Binding-site contacts:
Ligand atom C5 contacts residue ASN676 of chain 1.A at 3.8 Å.
Ligand atom C7 contacts residue ASN676 of chain 1.A at 3.3 Å.
Ligand atom C4 contacts residue ASN676 of chain 1.A at 4.3 Å.
Ligand atom C7 contacts residue HIS674 of chain 1.A at 4.2 Å.
Ligand atom C3 contacts residue ASN676 of chain 1.A at 3.9 Å.
Ligand atom O5 contacts residue ASN676 of chain 1.A at 2.4 Å (h-bond).
Ligand atom C1 contacts residue ASN676 of chain 1.A at 1.5 Å.
Ligand atom N2 contacts residue ASN676 of chain 1.A at 3.0 Å (h-bond).
Ligand atom C8 contacts residue HIS674 of chain 1.A at 3.1 Å.
Ligand atom C8 contacts residue ASN676 of chain 1.A at 3.8 Å.
Ligand atom O7 contacts residue HIS674 of chain 1.A at 4.3 Å.
Ligand atom O7 contacts residue ASN676 of chain 1.A at 3.2 Å (h-bond).
Ligand atom C2 contacts residue ASN676 of chain 1.A at 2.5 Å.
Ligand atom C8 contacts residue VAL675 of chain 1.A at 4.2 Å (hydrophobic).

Sequence of chain 1.A:
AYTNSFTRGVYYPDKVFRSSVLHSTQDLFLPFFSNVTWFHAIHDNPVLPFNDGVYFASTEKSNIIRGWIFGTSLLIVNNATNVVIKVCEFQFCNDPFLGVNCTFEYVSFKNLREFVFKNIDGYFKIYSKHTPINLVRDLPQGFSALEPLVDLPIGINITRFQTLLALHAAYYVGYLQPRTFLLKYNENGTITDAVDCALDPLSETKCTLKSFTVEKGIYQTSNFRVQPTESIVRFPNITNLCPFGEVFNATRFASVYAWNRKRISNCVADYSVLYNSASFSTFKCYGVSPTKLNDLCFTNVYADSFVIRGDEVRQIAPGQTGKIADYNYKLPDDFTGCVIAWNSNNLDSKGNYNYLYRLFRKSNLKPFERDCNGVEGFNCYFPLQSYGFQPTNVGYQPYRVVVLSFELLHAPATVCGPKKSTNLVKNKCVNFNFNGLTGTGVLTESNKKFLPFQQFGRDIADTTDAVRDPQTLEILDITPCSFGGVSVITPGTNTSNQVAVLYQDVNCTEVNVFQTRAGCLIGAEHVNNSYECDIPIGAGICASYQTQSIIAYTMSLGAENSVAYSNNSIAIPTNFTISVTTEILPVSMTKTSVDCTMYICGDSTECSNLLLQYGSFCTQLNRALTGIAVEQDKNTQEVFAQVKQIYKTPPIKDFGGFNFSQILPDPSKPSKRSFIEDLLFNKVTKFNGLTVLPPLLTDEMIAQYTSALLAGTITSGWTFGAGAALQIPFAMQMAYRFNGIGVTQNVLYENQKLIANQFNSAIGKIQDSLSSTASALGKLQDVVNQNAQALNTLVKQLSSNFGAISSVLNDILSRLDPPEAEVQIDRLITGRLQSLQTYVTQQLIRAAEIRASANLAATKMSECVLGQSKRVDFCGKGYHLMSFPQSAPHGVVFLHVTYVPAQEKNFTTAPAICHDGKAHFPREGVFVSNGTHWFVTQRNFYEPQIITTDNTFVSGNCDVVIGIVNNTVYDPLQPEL

A small-molecule ligand and the protein it binds are described below.
Small molecule (SMILES): CC(=O)N[C@@H]1[C@@H](O)[C@H](O)[C@@H](CO)O[C@H]1O